Sequence of chain 1.A:
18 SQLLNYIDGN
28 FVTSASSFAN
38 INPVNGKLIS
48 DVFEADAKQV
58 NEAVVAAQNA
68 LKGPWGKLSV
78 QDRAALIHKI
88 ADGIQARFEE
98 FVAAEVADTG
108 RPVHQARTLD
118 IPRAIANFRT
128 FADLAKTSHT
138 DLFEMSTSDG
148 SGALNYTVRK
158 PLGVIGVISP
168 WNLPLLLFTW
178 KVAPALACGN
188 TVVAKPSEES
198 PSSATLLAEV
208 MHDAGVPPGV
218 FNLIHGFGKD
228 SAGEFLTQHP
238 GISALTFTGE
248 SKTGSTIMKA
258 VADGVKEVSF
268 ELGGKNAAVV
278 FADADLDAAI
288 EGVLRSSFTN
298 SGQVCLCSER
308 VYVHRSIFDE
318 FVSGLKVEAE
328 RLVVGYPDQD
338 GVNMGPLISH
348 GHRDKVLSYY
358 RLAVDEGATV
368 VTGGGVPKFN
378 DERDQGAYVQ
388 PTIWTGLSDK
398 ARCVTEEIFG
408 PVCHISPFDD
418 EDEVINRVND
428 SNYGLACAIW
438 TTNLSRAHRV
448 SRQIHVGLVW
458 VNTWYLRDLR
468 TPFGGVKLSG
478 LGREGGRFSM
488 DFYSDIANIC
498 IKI

The small molecule below binds the protein below.
Small molecule (SMILES): N/C(=C/C=C/C=O)C(=O)O

Binding-site contacts:
Ligand atom C2 contacts residue PHE470 of chain 1.A at 3.6 Å (hydrophobic).
Ligand atom C1 contacts residue NAD1 of chain 1.E at 4.2 Å.
Ligand atom C1 contacts residue PHE470 of chain 1.A at 3.9 Å (hydrophobic).
Ligand atom O contacts residue LEU174 of chain 1.A at 3.4 Å.
Ligand atom C contacts residue LEU174 of chain 1.A at 3.8 Å (hydrophobic).
Ligand atom C4 contacts residue LEU173 of chain 1.A at 3.9 Å (hydrophobic).
Ligand atom N contacts residue TYR462 of chain 1.A at 2.9 Å (h-bond).
Ligand atom C3 contacts residue TYR462 of chain 1.A at 2.6 Å (hydrophobic).
Ligand atom O2 contacts residue ARG120 of chain 1.A at 2.8 Å (salt-bridge).
Ligand atom O contacts residue GLU268 of chain 1.A at 3.7 Å.
Ligand atom C5 contacts residue ARG120 of chain 1.A at 3.8 Å.
Ligand atom C contacts residue NAD1 of chain 1.E at 3.1 Å.
Ligand atom C2 contacts residue LEU303 of chain 1.A at 4.2 Å (hydrophobic).
Ligand atom O contacts residue NAD1 of chain 1.E at 3.4 Å (h-bond).
Ligand atom C1 contacts residue LEU170 of chain 1.A at 4.1 Å (hydrophobic).
Ligand atom C5 contacts residue LEU173 of chain 1.A at 4.0 Å (hydrophobic).
Ligand atom O2 contacts residue TRP177 of chain 1.A at 3.7 Å.
Ligand atom C contacts residue PHE470 of chain 1.A at 3.9 Å (hydrophobic).
Ligand atom O2 contacts residue ARG464 of chain 1.A at 2.9 Å (salt-bridge).
Ligand atom C4 contacts residue ARG120 of chain 1.A at 3.5 Å.
Ligand atom C3 contacts residue LEU173 of chain 1.A at 4.1 Å (hydrophobic).
Ligand atom C4 contacts residue PHE470 of chain 1.A at 4.1 Å (hydrophobic).
Ligand atom O contacts residue PHE470 of chain 1.A at 3.4 Å.
Ligand atom C4 contacts residue ARG464 of chain 1.A at 3.4 Å.
Ligand atom C1 contacts residue CYS302 of chain 1.A at 3.6 Å (hydrophobic).
Ligand atom C3 contacts residue LEU170 of chain 1.A at 4.2 Å (hydrophobic).
Ligand atom C contacts residue CYS302 of chain 1.A at 3.2 Å (hydrophobic).
Ligand atom O1 contacts residue PHE470 of chain 1.A at 3.6 Å.
Ligand atom O1 contacts residue LEU174 of chain 1.A at 3.6 Å.
Ligand atom C5 contacts residue ARG464 of chain 1.A at 3.6 Å.
Ligand atom C2 contacts residue LEU174 of chain 1.A at 3.9 Å (hydrophobic).
Ligand atom N contacts residue LEU173 of chain 1.A at 4.1 Å.
Ligand atom C3 contacts residue LEU303 of chain 1.A at 4.2 Å (hydrophobic).
Ligand atom C4 contacts residue TYR462 of chain 1.A at 3.2 Å (hydrophobic).
Ligand atom C1 contacts residue LEU303 of chain 1.A at 3.8 Å (hydrophobic).
Ligand atom C5 contacts residue PHE470 of chain 1.A at 4.0 Å (hydrophobic).
Ligand atom N contacts residue ARG464 of chain 1.A at 2.9 Å (salt-bridge).
Ligand atom N contacts residue ARG120 of chain 1.A at 2.4 Å (salt-bridge).
Ligand atom C2 contacts residue TYR462 of chain 1.A at 3.9 Å (hydrophobic).
Ligand atom O1 contacts residue TRP177 of chain 1.A at 4.1 Å.